Sequence of chain 1.B:
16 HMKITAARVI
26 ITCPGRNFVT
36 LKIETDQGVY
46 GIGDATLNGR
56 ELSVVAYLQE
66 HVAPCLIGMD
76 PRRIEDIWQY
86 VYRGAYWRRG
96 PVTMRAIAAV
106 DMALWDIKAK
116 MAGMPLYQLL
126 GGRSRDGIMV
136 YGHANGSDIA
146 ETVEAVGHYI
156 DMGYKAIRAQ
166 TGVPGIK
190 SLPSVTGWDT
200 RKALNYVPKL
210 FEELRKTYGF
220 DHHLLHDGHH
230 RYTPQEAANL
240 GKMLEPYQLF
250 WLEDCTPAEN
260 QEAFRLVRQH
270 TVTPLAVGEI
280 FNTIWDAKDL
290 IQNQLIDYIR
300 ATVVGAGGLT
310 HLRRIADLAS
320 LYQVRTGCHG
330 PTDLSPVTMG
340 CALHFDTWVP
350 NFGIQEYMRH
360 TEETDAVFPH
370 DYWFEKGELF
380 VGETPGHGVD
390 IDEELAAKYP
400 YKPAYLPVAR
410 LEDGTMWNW

Binding-site contacts:
Ligand atom C2 contacts residue GLY227 of chain 1.B at 3.7 Å.
Ligand atom O3 contacts residue HIS228 of chain 1.B at 4.2 Å.
Ligand atom C2 contacts residue ARG230 of chain 1.B at 4.3 Å.
Ligand atom C2 contacts residue TYR231 of chain 1.B at 4.2 Å (hydrophobic).
Ligand atom O1 contacts residue VAL206 of chain 1.B at 3.8 Å.
Ligand atom C3 contacts residue GLN165 of chain 1.B at 4.4 Å.
Ligand atom C1 contacts residue HIS225 of chain 1.B at 3.1 Å.
Ligand atom C1 contacts residue TRP197 of chain 1.B at 4.1 Å (hydrophobic).
Ligand atom O1 contacts residue TRP197 of chain 1.B at 4.3 Å.
Ligand atom O1 contacts residue ASP226 of chain 1.B at 4.3 Å.
Ligand atom C2 contacts residue TRP197 of chain 1.B at 3.8 Å (hydrophobic).
Ligand atom C1 contacts residue VAL206 of chain 1.B at 4.1 Å (hydrophobic).
Ligand atom C3 contacts residue ASP226 of chain 1.B at 4.3 Å.
Ligand atom C2 contacts residue HIS225 of chain 1.B at 4.2 Å.
Ligand atom O3 contacts residue ARG230 of chain 1.B at 3.8 Å.
Ligand atom C3 contacts residue TRP197 of chain 1.B at 3.8 Å (hydrophobic).
Ligand atom O3 contacts residue TRP197 of chain 1.B at 3.9 Å.
Ligand atom C2 contacts residue ASP226 of chain 1.B at 3.7 Å.
Ligand atom C1 contacts residue TYR231 of chain 1.B at 3.6 Å (hydrophobic).
Ligand atom C1 contacts residue ASP226 of chain 1.B at 4.0 Å.
Ligand atom O1 contacts residue TYR231 of chain 1.B at 2.6 Å (h-bond).
Ligand atom O1 contacts residue HIS225 of chain 1.B at 2.8 Å (h-bond).
Ligand atom O1 contacts residue GLY227 of chain 1.B at 4.1 Å.

A small-molecule ligand and the protein it binds are described below.
Small molecule (SMILES): OCCCO